Sequence of chain 1.A:
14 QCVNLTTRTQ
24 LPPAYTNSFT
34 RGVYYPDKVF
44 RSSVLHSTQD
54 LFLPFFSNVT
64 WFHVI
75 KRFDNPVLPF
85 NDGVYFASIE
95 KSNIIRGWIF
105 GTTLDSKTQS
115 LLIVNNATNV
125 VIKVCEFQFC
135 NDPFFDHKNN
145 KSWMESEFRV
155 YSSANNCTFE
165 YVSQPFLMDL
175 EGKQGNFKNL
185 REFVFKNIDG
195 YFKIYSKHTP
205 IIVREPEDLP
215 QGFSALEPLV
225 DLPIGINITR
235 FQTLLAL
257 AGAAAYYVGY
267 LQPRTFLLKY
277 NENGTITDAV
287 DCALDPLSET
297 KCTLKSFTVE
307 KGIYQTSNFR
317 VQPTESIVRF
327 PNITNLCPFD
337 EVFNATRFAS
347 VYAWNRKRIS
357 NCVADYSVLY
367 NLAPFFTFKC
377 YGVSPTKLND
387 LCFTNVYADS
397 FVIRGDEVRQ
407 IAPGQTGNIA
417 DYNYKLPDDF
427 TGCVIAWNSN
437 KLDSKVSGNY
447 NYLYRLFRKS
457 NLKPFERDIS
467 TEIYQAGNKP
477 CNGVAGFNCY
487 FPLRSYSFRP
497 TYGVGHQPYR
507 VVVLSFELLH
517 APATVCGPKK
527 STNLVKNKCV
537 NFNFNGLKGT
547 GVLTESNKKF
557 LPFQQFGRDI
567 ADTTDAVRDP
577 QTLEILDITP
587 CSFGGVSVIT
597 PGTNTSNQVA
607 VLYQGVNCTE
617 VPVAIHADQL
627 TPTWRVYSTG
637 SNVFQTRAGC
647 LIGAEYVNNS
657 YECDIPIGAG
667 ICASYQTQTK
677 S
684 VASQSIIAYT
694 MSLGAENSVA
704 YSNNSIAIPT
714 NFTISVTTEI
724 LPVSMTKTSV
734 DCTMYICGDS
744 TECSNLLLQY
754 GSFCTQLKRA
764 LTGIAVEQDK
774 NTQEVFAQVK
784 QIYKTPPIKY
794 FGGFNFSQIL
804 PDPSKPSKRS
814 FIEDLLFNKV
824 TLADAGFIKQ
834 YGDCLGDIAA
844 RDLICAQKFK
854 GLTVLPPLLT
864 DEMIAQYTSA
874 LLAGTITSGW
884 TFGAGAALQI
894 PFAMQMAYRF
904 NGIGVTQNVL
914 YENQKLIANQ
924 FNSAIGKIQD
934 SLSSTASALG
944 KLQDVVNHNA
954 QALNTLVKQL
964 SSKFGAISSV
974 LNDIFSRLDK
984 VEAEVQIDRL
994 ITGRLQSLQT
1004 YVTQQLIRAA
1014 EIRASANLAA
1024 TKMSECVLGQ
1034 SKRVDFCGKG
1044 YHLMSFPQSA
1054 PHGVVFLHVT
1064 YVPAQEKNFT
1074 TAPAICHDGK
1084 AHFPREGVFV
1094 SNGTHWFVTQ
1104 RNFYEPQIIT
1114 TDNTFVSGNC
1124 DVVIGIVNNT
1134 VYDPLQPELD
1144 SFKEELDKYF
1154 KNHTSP

This small molecule binds to this protein.
Small molecule (SMILES): CC(=O)N[C@@H]1[C@@H](O)[C@H](O)[C@@H](CO)O[C@H]1O

Sequence of chain 1.B:
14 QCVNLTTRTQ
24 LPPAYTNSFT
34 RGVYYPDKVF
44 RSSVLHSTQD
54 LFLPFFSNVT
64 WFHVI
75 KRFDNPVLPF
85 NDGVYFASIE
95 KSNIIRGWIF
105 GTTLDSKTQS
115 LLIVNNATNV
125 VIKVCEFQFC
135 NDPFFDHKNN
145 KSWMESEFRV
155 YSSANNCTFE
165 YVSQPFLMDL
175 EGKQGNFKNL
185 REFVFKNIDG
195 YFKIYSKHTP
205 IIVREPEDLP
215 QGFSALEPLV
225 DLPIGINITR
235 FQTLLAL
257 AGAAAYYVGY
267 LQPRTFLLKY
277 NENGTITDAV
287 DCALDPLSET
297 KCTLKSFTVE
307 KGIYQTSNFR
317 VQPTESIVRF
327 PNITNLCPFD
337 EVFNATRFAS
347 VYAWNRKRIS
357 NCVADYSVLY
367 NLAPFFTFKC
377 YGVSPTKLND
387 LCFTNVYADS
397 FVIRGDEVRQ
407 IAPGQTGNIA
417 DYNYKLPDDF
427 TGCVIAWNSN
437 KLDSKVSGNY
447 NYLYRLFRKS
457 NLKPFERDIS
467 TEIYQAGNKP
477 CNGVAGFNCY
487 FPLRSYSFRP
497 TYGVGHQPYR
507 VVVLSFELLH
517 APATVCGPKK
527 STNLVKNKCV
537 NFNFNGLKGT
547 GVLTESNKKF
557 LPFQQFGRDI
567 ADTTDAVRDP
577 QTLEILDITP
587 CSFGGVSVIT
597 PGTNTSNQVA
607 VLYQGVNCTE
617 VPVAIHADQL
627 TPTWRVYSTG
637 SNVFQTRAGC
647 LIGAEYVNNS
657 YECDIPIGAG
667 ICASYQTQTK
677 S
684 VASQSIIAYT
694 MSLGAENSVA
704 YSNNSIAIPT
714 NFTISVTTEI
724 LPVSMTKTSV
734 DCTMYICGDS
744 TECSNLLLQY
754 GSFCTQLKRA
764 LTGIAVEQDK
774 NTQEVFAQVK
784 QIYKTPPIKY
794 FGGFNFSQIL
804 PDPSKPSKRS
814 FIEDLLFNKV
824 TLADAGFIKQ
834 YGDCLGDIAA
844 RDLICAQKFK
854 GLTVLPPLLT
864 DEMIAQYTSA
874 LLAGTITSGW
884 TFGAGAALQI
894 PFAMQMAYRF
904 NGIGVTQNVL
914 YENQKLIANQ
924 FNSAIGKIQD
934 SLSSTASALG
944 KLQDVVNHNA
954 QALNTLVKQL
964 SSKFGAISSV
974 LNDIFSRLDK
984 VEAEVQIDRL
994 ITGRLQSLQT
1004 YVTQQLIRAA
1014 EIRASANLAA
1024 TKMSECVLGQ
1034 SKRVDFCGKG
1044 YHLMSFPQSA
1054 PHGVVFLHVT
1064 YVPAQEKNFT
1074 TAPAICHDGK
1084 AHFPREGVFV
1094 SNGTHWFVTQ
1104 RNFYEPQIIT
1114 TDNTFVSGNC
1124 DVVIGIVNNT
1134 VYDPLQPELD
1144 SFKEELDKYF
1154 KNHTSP

Binding-site contacts:
Ligand atom C7 contacts residue ILE791 of chain 1.B at 4.3 Å (hydrophobic).
Ligand atom O7 contacts residue ASN706 of chain 1.A at 3.2 Å (h-bond).
Ligand atom C7 contacts residue ASN706 of chain 1.A at 3.4 Å.
Ligand atom O5 contacts residue ASN706 of chain 1.A at 2.3 Å (h-bond).
Ligand atom O6 contacts residue TYR793 of chain 1.B at 3.9 Å.
Ligand atom C5 contacts residue ASN706 of chain 1.A at 3.5 Å.
Ligand atom N2 contacts residue ASN706 of chain 1.A at 3.2 Å (h-bond).
Ligand atom C1 contacts residue ASN706 of chain 1.A at 1.4 Å.
Ligand atom C8 contacts residue ILE791 of chain 1.B at 3.0 Å (hydrophobic).
Ligand atom C2 contacts residue ASN706 of chain 1.A at 2.8 Å.
Ligand atom N2 contacts residue ILE791 of chain 1.B at 4.3 Å.
Ligand atom C5 contacts residue TYR793 of chain 1.B at 4.4 Å (hydrophobic).
Ligand atom C4 contacts residue ASN706 of chain 1.A at 4.3 Å.
Ligand atom C3 contacts residue ASN706 of chain 1.A at 3.9 Å.